Sequence of chain 2.A:
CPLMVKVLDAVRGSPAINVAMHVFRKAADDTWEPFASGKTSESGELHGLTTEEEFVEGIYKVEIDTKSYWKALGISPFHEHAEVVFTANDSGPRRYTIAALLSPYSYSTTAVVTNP

Sequence of chain 1.A:
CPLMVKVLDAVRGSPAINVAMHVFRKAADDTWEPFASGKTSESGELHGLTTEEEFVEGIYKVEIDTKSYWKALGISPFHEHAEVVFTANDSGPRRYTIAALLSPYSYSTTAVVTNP

Binding-site contacts:
Ligand atom CAG contacts residue PWH1 of chain 2.C at 0.9 Å.
Ligand atom CAI contacts residue PWH1 of chain 2.C at 0.4 Å.
Ligand atom CAB contacts residue VAL153 of chain 2.A at 3.9 Å (hydrophobic).
Ligand atom CAF contacts residue LEU49 of chain 2.A at 3.6 Å (hydrophobic).
Ligand atom CAP contacts residue PWH1 of chain 2.C at 0.5 Å.
Ligand atom OAD contacts residue LEU142 of chain 2.A at 3.3 Å.
Ligand atom CAR contacts residue THR151 of chain 1.A at 3.8 Å.
Ligand atom CAR contacts residue LEU142 of chain 1.A at 3.9 Å (hydrophobic).
Ligand atom CAN contacts residue LYS47 of chain 1.A at 3.3 Å.
Ligand atom OAE contacts residue SER149 of chain 1.A at 3.5 Å (h-bond).
Ligand atom OAM contacts residue LEU49 of chain 1.A at 3.9 Å.
Ligand atom OAE contacts residue LEU142 of chain 1.A at 3.9 Å.
Ligand atom CAQ contacts residue LEU142 of chain 2.A at 3.7 Å (hydrophobic).
Ligand atom CAH contacts residue LEU49 of chain 1.A at 3.6 Å (hydrophobic).
Ligand atom OAM contacts residue PWH1 of chain 2.C at 0.5 Å.
Ligand atom CAF contacts residue PWH1 of chain 2.C at 0.9 Å.
Ligand atom CAK contacts residue PWH1 of chain 2.C at 0.4 Å.
Ligand atom CAR contacts residue PWH1 of chain 2.C at 0.5 Å.
Ligand atom CAH contacts residue PWH1 of chain 2.C at 1.6 Å.
Ligand atom CAJ contacts residue PWH1 of chain 2.C at 0.5 Å.
Ligand atom CAA contacts residue PWH1 of chain 2.C at 3.3 Å.
Ligand atom OAE contacts residue ALA140 of chain 1.A at 3.8 Å.
Ligand atom CAH contacts residue LYS47 of chain 1.A at 3.6 Å.
Ligand atom CAO contacts residue PWH1 of chain 2.C at 0.5 Å.
Ligand atom CAJ contacts residue LEU142 of chain 2.A at 3.8 Å (hydrophobic).
Ligand atom OAD contacts residue PWH1 of chain 2.C at 1.1 Å (h-bond).
Ligand atom CAL contacts residue PWH1 of chain 2.C at 0.8 Å.
Ligand atom CAQ contacts residue PWH1 of chain 2.C at 0.6 Å.
Ligand atom OAD contacts residue SER149 of chain 1.A at 3.4 Å.
Ligand atom OAE contacts residue THR151 of chain 1.A at 3.2 Å (h-bond).
Ligand atom CAL contacts residue LYS47 of chain 2.A at 3.7 Å.
Ligand atom OAC contacts residue PWH1 of chain 2.C at 0.8 Å.
Ligand atom CAB contacts residue LYS47 of chain 1.A at 3.8 Å.
Ligand atom OAC contacts residue LYS47 of chain 2.A at 3.5 Å.
Ligand atom OAC contacts residue LEU49 of chain 2.A at 3.8 Å.
Ligand atom CAF contacts residue ALA140 of chain 1.A at 3.8 Å (hydrophobic).
Ligand atom OAM contacts residue LYS47 of chain 1.A at 3.9 Å.
Ligand atom CAA contacts residue LYS47 of chain 1.A at 3.5 Å.
Ligand atom CAN contacts residue PWH1 of chain 2.C at 2.8 Å.
Ligand atom OAE contacts residue PWH1 of chain 2.C at 1.7 Å.

This protein binds this small molecule.
Small molecule (SMILES): CC(C)=CCOC(=O)/C=C/c1ccc(O)c(O)c1